A protein and the small-molecule ligand that binds it are described below.
Small molecule (SMILES): CCCCC(O)O

Binding-site contacts:
Ligand atom C4 contacts residue SER114 of chain 1.P at 1.8 Å.
Ligand atom O3 contacts residue LEU38 of chain 1.P at 4.3 Å.
Ligand atom O4 contacts residue TRP115 of chain 1.P at 3.4 Å (h-bond).
Ligand atom C4 contacts residue HIS285 of chain 1.P at 3.7 Å.
Ligand atom C8 contacts residue LEU38 of chain 1.P at 4.0 Å (hydrophobic).
Ligand atom C5 contacts residue HIS285 of chain 1.P at 3.8 Å.
Ligand atom C4 contacts residue LEU38 of chain 1.P at 4.0 Å (hydrophobic).
Ligand atom C6 contacts residue SER114 of chain 1.P at 4.4 Å.
Ligand atom O4 contacts residue SER114 of chain 1.P at 2.4 Å (h-bond).
Ligand atom C6 contacts residue TRP192 of chain 1.P at 3.3 Å (hydrophobic).
Ligand atom O3 contacts residue TRP115 of chain 1.P at 4.1 Å.
Ligand atom O4 contacts residue GLY37 of chain 1.P at 3.9 Å.
Ligand atom C6 contacts residue PHE176 of chain 1.P at 4.5 Å (hydrophobic).
Ligand atom O3 contacts residue SER114 of chain 1.P at 2.2 Å (h-bond).
Ligand atom C8 contacts residue TRP192 of chain 1.P at 4.0 Å (hydrophobic).
Ligand atom C5 contacts residue LEU38 of chain 1.P at 4.1 Å (hydrophobic).
Ligand atom O4 contacts residue LEU38 of chain 1.P at 2.9 Å (h-bond).
Ligand atom C4 contacts residue TRP115 of chain 1.P at 4.0 Å (hydrophobic).
Ligand atom C7 contacts residue TRP192 of chain 1.P at 3.6 Å (hydrophobic).
Ligand atom C7 contacts residue LEU38 of chain 1.P at 4.0 Å (hydrophobic).
Ligand atom C5 contacts residue SER114 of chain 1.P at 3.2 Å.
Ligand atom C6 contacts residue LEU38 of chain 1.P at 4.0 Å (hydrophobic).
Ligand atom C5 contacts residue TRP192 of chain 1.P at 3.5 Å (hydrophobic).

Sequence of chain 1.P:
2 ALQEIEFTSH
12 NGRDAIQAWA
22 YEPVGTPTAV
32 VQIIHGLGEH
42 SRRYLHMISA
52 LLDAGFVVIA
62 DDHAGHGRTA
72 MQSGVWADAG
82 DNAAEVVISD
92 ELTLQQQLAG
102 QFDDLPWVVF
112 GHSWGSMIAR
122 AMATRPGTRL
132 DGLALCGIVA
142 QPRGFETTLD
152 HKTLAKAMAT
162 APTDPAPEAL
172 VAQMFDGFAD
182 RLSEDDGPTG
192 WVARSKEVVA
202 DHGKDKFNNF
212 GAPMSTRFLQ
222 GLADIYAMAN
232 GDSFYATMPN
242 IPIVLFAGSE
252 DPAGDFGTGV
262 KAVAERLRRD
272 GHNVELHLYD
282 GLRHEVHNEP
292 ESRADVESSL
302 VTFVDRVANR